Sequence of chain 1.A:
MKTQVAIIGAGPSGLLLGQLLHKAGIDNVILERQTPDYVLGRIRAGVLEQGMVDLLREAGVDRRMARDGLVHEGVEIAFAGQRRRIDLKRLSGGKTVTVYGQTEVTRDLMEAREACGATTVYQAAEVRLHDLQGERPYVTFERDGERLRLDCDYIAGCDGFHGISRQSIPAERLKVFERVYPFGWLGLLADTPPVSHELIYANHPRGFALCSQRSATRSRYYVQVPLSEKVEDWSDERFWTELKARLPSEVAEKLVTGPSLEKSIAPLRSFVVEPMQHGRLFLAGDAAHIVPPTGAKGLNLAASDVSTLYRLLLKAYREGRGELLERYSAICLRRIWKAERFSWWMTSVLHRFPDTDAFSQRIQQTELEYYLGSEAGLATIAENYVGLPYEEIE

Binding-site contacts:
Ligand atom C4 contacts residue ALA296 of chain 1.A at 4.1 Å (hydrophobic).
Ligand atom C4 contacts residue PRO293 of chain 1.A at 3.8 Å (hydrophobic).
Ligand atom O1' contacts residue GLY46 of chain 1.A at 3.8 Å.
Ligand atom C4 contacts residue TYR201 of chain 1.A at 3.7 Å (hydrophobic).
Ligand atom C3 contacts residue LEU210 of chain 1.A at 4.0 Å (hydrophobic).
Ligand atom C6 contacts residue LEU210 of chain 1.A at 4.1 Å (hydrophobic).
Ligand atom O1' contacts residue ARG214 of chain 1.A at 2.8 Å (salt-bridge).
Ligand atom C4 contacts residue LEU210 of chain 1.A at 3.7 Å (hydrophobic).
Ligand atom C5 contacts residue LEU210 of chain 1.A at 3.7 Å (hydrophobic).
Ligand atom C2 contacts residue TYR222 of chain 1.A at 3.6 Å (hydrophobic).
Ligand atom O2' contacts residue GLY46 of chain 1.A at 3.9 Å.
Ligand atom O1' contacts residue ARG220 of chain 1.A at 3.8 Å.
Ligand atom N4 contacts residue LEU210 of chain 1.A at 4.0 Å.
Ligand atom C1' contacts residue GLY46 of chain 1.A at 3.9 Å.
Ligand atom C3 contacts residue FAD1 of chain 1.B at 3.6 Å.
Ligand atom C5 contacts residue TYR201 of chain 1.A at 3.5 Å (hydrophobic).
Ligand atom C6 contacts residue LEU199 of chain 1.A at 3.8 Å (hydrophobic).
Ligand atom C2 contacts residue FAD1 of chain 1.B at 3.4 Å.
Ligand atom C1 contacts residue TYR222 of chain 1.A at 3.7 Å (hydrophobic).
Ligand atom O1' contacts residue ALA45 of chain 1.A at 4.1 Å.
Ligand atom N4 contacts residue TYR201 of chain 1.A at 3.0 Å (h-bond).
Ligand atom C6 contacts residue SER212 of chain 1.A at 3.6 Å.
Ligand atom C4 contacts residue FAD1 of chain 1.B at 4.0 Å.
Ligand atom C6 contacts residue VAL47 of chain 1.A at 3.9 Å (hydrophobic).
Ligand atom O1' contacts residue TYR222 of chain 1.A at 2.7 Å (h-bond).
Ligand atom C1 contacts residue FAD1 of chain 1.B at 3.7 Å.
Ligand atom C6 contacts residue FAD1 of chain 1.B at 4.0 Å.
Ligand atom C1' contacts residue SER212 of chain 1.A at 3.7 Å.
Ligand atom N4 contacts residue THR294 of chain 1.A at 3.5 Å (h-bond).
Ligand atom O1' contacts residue ARG44 of chain 1.A at 3.4 Å (salt-bridge).
Ligand atom N4 contacts residue ALA296 of chain 1.A at 3.7 Å.
Ligand atom C5 contacts residue VAL47 of chain 1.A at 4.0 Å (hydrophobic).
Ligand atom C3 contacts residue PRO293 of chain 1.A at 3.6 Å (hydrophobic).
Ligand atom C1' contacts residue ARG214 of chain 1.A at 3.6 Å.
Ligand atom C1' contacts residue TYR222 of chain 1.A at 3.5 Å (hydrophobic).
Ligand atom O2' contacts residue ARG214 of chain 1.A at 2.9 Å (salt-bridge).
Ligand atom C5 contacts residue LEU199 of chain 1.A at 3.7 Å (hydrophobic).
Ligand atom O2' contacts residue SER212 of chain 1.A at 2.7 Å (h-bond).
Ligand atom C3 contacts residue TRP185 of chain 1.A at 3.7 Å (hydrophobic).
Ligand atom N4 contacts residue PRO293 of chain 1.A at 3.1 Å (h-bond).

The small molecule below binds the protein below.
Small molecule (SMILES): Nc1ccc(C(=O)O)cc1